A protein and the small-molecule ligand that binds it are described below.
Small molecule (SMILES): CC(C)(C)n1nc(-c2cccc(O)c2)c2c(N)ncnc21

Binding-site contacts:
Ligand atom C19 contacts residue LEU27 of chain 1.A at 3.9 Å (hydrophobic).
Ligand atom C28 contacts residue ARG26 of chain 1.A at 4.0 Å.
Ligand atom C4 contacts residue ARG26 of chain 1.A at 3.7 Å.
Ligand atom C2 contacts residue ARG26 of chain 1.A at 3.6 Å.
Ligand atom N5 contacts residue ARG26 of chain 1.A at 3.6 Å (salt-bridge).
Ligand atom N15 contacts residue ARG26 of chain 1.A at 4.5 Å.
Ligand atom C29 contacts residue ARG22 of chain 1.A at 3.9 Å.
Ligand atom C29 contacts residue GLU244 of chain 1.A at 3.8 Å.
Ligand atom C6 contacts residue ARG26 of chain 1.A at 3.6 Å.
Ligand atom N3 contacts residue ARG26 of chain 1.A at 3.4 Å.
Ligand atom C7 contacts residue ARG26 of chain 1.A at 3.5 Å.
Ligand atom C28 contacts residue ARG22 of chain 1.A at 4.1 Å.
Ligand atom C13 contacts residue ARG26 of chain 1.A at 3.9 Å.
Ligand atom C26 contacts residue GLU244 of chain 1.A at 3.8 Å.
Ligand atom N11 contacts residue ARG26 of chain 1.A at 4.0 Å.
Ligand atom N1 contacts residue ARG26 of chain 1.A at 3.8 Å.
Ligand atom O33 contacts residue GLU244 of chain 1.A at 3.0 Å (salt-bridge).
Ligand atom C20 contacts residue ASP23 of chain 1.A at 4.4 Å.
Ligand atom C19 contacts residue ARG26 of chain 1.A at 3.8 Å.
Ligand atom C18 contacts residue ARG26 of chain 1.A at 4.2 Å.
Ligand atom O33 contacts residue ARG22 of chain 1.A at 3.1 Å.

Sequence of chain 1.A:
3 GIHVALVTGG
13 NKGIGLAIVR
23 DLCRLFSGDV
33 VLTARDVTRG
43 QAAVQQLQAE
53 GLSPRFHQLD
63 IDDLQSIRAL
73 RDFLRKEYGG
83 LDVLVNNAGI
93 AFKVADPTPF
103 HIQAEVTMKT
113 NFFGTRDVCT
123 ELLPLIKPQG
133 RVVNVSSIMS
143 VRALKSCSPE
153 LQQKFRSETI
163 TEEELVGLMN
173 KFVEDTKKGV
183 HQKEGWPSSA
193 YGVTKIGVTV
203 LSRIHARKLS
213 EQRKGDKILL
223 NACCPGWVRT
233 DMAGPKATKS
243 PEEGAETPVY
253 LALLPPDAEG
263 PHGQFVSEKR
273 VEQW